Sequence of chain 1.A:
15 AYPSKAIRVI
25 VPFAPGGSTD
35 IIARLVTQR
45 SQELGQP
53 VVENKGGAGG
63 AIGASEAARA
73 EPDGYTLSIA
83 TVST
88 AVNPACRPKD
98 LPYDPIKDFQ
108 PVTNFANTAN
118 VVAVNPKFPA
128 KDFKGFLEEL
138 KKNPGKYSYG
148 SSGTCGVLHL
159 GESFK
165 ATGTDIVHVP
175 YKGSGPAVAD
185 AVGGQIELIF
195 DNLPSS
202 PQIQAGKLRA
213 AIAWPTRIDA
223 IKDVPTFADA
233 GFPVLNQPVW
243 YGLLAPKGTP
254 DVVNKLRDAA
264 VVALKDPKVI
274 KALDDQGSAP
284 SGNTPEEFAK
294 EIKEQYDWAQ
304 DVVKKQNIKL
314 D

A small-molecule ligand and the protein it binds are described below.
Small molecule (SMILES): N[C@@H](CCC(=O)O)C(=O)O

Binding-site contacts:
Ligand atom CA contacts residue ASN196 of chain 1.A at 3.5 Å.
Ligand atom N contacts residue SER85 of chain 1.A at 3.5 Å (h-bond).
Ligand atom OXT contacts residue VAL84 of chain 1.A at 3.8 Å.
Ligand atom CB contacts residue THR33 of chain 1.A at 3.3 Å.
Ligand atom C contacts residue ASN196 of chain 1.A at 3.7 Å.
Ligand atom OE1 contacts residue THR33 of chain 1.A at 2.6 Å (h-bond).
Ligand atom C contacts residue THR83 of chain 1.A at 3.9 Å.
Ligand atom OE1 contacts residue GLY31 of chain 1.A at 3.8 Å.
Ligand atom OE2 contacts residue GLY31 of chain 1.A at 3.6 Å.
Ligand atom C contacts residue VAL154 of chain 1.A at 3.7 Å (hydrophobic).
Ligand atom N contacts residue VAL154 of chain 1.A at 3.9 Å.
Ligand atom CB contacts residue PHE27 of chain 1.A at 3.9 Å (hydrophobic).
Ligand atom N contacts residue ASN196 of chain 1.A at 3.5 Å (h-bond).
Ligand atom OXT contacts residue VAL154 of chain 1.A at 3.1 Å.
Ligand atom CG contacts residue SER178 of chain 1.A at 3.8 Å.
Ligand atom CB contacts residue TYR243 of chain 1.A at 3.8 Å (hydrophobic).
Ligand atom C contacts residue TYR243 of chain 1.A at 3.7 Å (hydrophobic).
Ligand atom CD contacts residue PHE27 of chain 1.A at 3.5 Å (hydrophobic).
Ligand atom OE2 contacts residue PHE27 of chain 1.A at 3.6 Å.
Ligand atom OE2 contacts residue GLY177 of chain 1.A at 3.4 Å.
Ligand atom OE2 contacts residue SER178 of chain 1.A at 2.9 Å (h-bond).
Ligand atom CD contacts residue GLY31 of chain 1.A at 3.9 Å.
Ligand atom CA contacts residue SER85 of chain 1.A at 3.7 Å.
Ligand atom OE1 contacts residue SER32 of chain 1.A at 3.5 Å (h-bond).
Ligand atom CG contacts residue PHE27 of chain 1.A at 3.8 Å (hydrophobic).
Ligand atom N contacts residue LEU155 of chain 1.A at 3.4 Å.
Ligand atom O contacts residue TYR243 of chain 1.A at 2.6 Å (h-bond).
Ligand atom OE1 contacts residue PHE27 of chain 1.A at 3.5 Å.
Ligand atom CD contacts residue THR33 of chain 1.A at 3.6 Å.
Ligand atom CG contacts residue ASN196 of chain 1.A at 3.6 Å.
Ligand atom CD contacts residue SER178 of chain 1.A at 3.9 Å.
Ligand atom O contacts residue ASN196 of chain 1.A at 3.4 Å (h-bond).
Ligand atom CB contacts residue ASN196 of chain 1.A at 3.0 Å.
Ligand atom CA contacts residue PHE27 of chain 1.A at 3.5 Å (hydrophobic).
Ligand atom OXT contacts residue SER85 of chain 1.A at 2.8 Å (h-bond).
Ligand atom OXT contacts residue THR83 of chain 1.A at 3.6 Å.
Ligand atom C contacts residue SER85 of chain 1.A at 3.6 Å.
Ligand atom N contacts residue SER149 of chain 1.A at 2.6 Å (h-bond).
Ligand atom CG contacts residue SER149 of chain 1.A at 3.5 Å.
Ligand atom CA contacts residue SER149 of chain 1.A at 3.8 Å.